Sequence of chain 1.A:
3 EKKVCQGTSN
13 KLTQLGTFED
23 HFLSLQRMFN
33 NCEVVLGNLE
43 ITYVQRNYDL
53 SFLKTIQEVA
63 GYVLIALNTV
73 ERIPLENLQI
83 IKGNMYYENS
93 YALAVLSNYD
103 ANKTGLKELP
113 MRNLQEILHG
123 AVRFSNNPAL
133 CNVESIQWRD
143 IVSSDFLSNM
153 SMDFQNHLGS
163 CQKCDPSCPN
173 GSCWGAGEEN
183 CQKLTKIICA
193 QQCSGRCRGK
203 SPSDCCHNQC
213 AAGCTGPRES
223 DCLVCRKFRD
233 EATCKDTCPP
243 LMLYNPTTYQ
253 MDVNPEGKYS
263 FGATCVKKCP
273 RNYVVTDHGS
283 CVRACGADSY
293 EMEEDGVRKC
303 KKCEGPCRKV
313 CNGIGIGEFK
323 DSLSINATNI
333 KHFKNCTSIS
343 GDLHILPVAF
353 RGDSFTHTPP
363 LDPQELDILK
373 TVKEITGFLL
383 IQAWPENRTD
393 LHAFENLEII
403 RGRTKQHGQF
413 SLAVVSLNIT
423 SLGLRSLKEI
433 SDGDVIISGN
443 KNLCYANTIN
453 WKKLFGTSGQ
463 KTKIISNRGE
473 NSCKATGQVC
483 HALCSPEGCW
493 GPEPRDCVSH

This small molecule binds to this protein.
Small molecule (SMILES): CC(=O)N[C@H]1[C@H](O[C@H]2[C@H](O)[C@@H](NC(C)=O)CO[C@@H]2CO)O[C@H](CO)[C@@H](O)[C@@H]1O

Binding-site contacts:
Ligand atom C2 contacts residue ASN151 of chain 1.A at 2.6 Å.
Ligand atom O3 contacts residue SER150 of chain 1.A at 3.6 Å (h-bond).
Ligand atom C7 contacts residue ASN151 of chain 1.A at 3.3 Å.
Ligand atom C5 contacts residue ASN151 of chain 1.A at 3.6 Å.
Ligand atom N2 contacts residue ASN151 of chain 1.A at 3.3 Å (h-bond).
Ligand atom C1 contacts residue ASN151 of chain 1.A at 1.5 Å.
Ligand atom O3 contacts residue ASN151 of chain 1.A at 3.8 Å.
Ligand atom C4 contacts residue ASN151 of chain 1.A at 4.3 Å.
Ligand atom O5 contacts residue ASN151 of chain 1.A at 2.3 Å (h-bond).
Ligand atom C3 contacts residue ASN151 of chain 1.A at 3.7 Å.
Ligand atom O5 contacts residue SER150 of chain 1.A at 4.4 Å.
Ligand atom O7 contacts residue ASN151 of chain 1.A at 2.8 Å (h-bond).